Binding-site contacts:
Ligand atom CE contacts residue THR80 of chain 1.C at 3.7 Å.
Ligand atom CB5 contacts residue ASP29 of chain 1.C at 3.1 Å.
Ligand atom CE1 contacts residue VAL82 of chain 1.D at 3.4 Å (hydrophobic).
Ligand atom CE contacts residue PRO81 of chain 1.C at 3.7 Å (hydrophobic).
Ligand atom NH1 contacts residue ASP29 of chain 1.C at 3.5 Å (salt-bridge).
Ligand atom CG contacts residue GLY27 of chain 1.D at 3.8 Å.
Ligand atom CE1 contacts residue THR80 of chain 1.D at 3.7 Å.
Ligand atom CD contacts residue PRO81 of chain 1.C at 3.6 Å (hydrophobic).
Ligand atom OG1 contacts residue GLY48 of chain 1.D at 3.4 Å (h-bond).
Ligand atom N1 contacts residue GLY48 of chain 1.D at 3.8 Å.
Ligand atom C3 contacts residue ASP25 of chain 1.D at 3.3 Å.
Ligand atom CA2 contacts residue ASP25 of chain 1.C at 3.5 Å.
Ligand atom CA4 contacts residue GLY48 of chain 1.C at 3.4 Å.
Ligand atom O4 contacts residue ASP29 of chain 1.C at 3.0 Å (salt-bridge).
Ligand atom O2 contacts residue ILE50 of chain 1.C at 3.6 Å.
Ligand atom NE2 contacts residue ASN30 of chain 1.C at 2.8 Å.
Ligand atom CB2 contacts residue ASP25 of chain 1.C at 2.8 Å.
Ligand atom OE1 contacts residue ILE32 of chain 1.C at 2.9 Å.
Ligand atom CE contacts residue ILE50 of chain 1.D at 3.5 Å (hydrophobic).
Ligand atom N4 contacts residue GLY27 of chain 1.C at 3.5 Å (h-bond).
Ligand atom C5 contacts residue GLY48 of chain 1.C at 3.5 Å.
Ligand atom C3 contacts residue ASP25 of chain 1.C at 3.2 Å.
Ligand atom O1 contacts residue GLY27 of chain 1.D at 3.2 Å (h-bond).
Ligand atom N2 contacts residue GLY27 of chain 1.D at 3.5 Å (h-bond).
Ligand atom O4 contacts residue ALA28 of chain 1.C at 3.8 Å.
Ligand atom N4 contacts residue ALA28 of chain 1.C at 3.7 Å.
Ligand atom CA5 contacts residue GLY48 of chain 1.C at 3.6 Å.
Ligand atom CD1 contacts residue ASN30 of chain 1.D at 3.3 Å.
Ligand atom CA3 contacts residue GLY27 of chain 1.C at 3.4 Å.
Ligand atom O3 contacts residue GLY49 of chain 1.C at 3.8 Å.
Ligand atom O1 contacts residue ALA28 of chain 1.D at 3.6 Å.
Ligand atom N5 contacts residue GLY48 of chain 1.C at 2.7 Å (h-bond).
Ligand atom CB2 contacts residue GLY27 of chain 1.D at 3.6 Å.
Ligand atom CG21 contacts residue ALA28 of chain 1.D at 3.6 Å (hydrophobic).
Ligand atom CG1 contacts residue ILE32 of chain 1.D at 3.6 Å (hydrophobic).
Ligand atom O1 contacts residue ASP29 of chain 1.D at 3.1 Å (salt-bridge).
Ligand atom NE2 contacts residue LEU76 of chain 1.C at 3.8 Å.
Ligand atom N3 contacts residue ASP25 of chain 1.D at 3.3 Å (salt-bridge).
Ligand atom CD1 contacts residue ASP29 of chain 1.D at 3.4 Å.
Ligand atom CG21 contacts residue ILE32 of chain 1.D at 3.3 Å (hydrophobic).

Sequence of chain 1.D:
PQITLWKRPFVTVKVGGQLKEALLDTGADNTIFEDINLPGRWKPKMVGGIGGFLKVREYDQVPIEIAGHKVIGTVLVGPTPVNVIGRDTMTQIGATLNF

Sequence of chain 1.C:
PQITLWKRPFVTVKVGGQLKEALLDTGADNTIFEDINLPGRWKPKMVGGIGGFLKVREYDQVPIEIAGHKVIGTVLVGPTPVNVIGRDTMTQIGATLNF

The protein below binds the small molecule below.
Small molecule (SMILES): CCCC[C@@H](CN[C@@H](CCCC)C(=O)N[C@@H](CCC(N)=O)C(=O)N[C@@H](CCCNC(N)=[NH2+])C(N)=O)NC(=O)[C@@H](NC(=O)[C@@H](NC(C)=O)[C@@H](C)O)[C@@H](C)CC